Binding-site contacts:
Ligand atom C2 contacts residue ASN1134 of chain 1.B at 2.5 Å.
Ligand atom C8 contacts residue ASN1134 of chain 1.B at 4.5 Å.
Ligand atom C5 contacts residue ASN1134 of chain 1.B at 3.7 Å.
Ligand atom C7 contacts residue ASN1134 of chain 1.B at 3.3 Å.
Ligand atom O5 contacts residue ASN1134 of chain 1.B at 2.4 Å (h-bond).
Ligand atom C1 contacts residue ASN1134 of chain 1.B at 1.4 Å.
Ligand atom C4 contacts residue ASN1134 of chain 1.B at 4.2 Å.
Ligand atom O7 contacts residue ASN1134 of chain 1.B at 3.4 Å (h-bond).
Ligand atom C3 contacts residue ASN1134 of chain 1.B at 3.8 Å.
Ligand atom N2 contacts residue ASN1134 of chain 1.B at 2.9 Å (h-bond).

This small molecule binds to this protein.
Small molecule (SMILES): CC(=O)N[C@H]1[C@H](O[C@H]2[C@H](O)[C@@H](NC(C)=O)CO[C@@H]2CO)O[C@H](CO)[C@@H](O)[C@@H]1O

Sequence of chain 1.B:
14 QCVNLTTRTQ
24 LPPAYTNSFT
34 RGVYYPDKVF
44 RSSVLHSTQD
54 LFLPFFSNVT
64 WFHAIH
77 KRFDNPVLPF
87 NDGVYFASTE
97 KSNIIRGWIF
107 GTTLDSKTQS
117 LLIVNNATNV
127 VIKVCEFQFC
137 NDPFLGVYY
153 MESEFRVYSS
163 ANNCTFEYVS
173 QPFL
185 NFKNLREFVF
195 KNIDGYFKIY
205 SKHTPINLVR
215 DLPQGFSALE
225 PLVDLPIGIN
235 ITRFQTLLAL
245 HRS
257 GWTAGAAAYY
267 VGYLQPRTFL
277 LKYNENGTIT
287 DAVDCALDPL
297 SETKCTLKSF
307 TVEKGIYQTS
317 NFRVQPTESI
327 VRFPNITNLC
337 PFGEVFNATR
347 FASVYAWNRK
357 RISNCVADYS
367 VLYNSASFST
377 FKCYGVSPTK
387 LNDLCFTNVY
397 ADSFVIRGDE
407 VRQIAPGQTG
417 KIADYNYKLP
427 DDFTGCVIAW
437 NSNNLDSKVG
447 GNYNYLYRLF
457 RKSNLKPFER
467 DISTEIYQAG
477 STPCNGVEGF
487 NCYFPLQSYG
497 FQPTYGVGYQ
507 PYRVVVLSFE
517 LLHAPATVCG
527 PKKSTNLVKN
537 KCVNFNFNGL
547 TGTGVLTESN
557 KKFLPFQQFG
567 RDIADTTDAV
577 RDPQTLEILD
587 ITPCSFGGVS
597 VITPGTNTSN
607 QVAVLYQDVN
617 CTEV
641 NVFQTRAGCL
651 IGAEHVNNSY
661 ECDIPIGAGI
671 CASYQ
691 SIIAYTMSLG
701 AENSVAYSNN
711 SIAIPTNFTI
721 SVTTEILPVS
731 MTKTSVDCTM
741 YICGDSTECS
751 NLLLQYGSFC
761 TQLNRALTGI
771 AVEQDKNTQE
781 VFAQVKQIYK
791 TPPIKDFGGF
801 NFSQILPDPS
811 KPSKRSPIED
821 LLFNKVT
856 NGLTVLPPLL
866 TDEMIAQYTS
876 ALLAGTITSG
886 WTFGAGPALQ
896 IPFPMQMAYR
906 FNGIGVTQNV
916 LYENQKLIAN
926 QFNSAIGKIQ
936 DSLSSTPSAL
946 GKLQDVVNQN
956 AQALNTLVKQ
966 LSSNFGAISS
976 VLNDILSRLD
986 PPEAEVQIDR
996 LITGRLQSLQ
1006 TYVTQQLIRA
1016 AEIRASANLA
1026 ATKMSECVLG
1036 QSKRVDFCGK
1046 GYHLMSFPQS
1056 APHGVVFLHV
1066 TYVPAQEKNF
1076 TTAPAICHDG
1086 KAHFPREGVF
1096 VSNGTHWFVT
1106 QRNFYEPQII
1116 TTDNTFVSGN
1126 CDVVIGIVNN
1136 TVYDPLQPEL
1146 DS